This small molecule binds to this protein.
Small molecule (SMILES): O=C([O-])CC(=O)C(=O)O

Binding-site contacts:
Ligand atom C2 contacts residue ACO1 of chain 1.P at 3.6 Å.
Ligand atom O4 contacts residue ACO1 of chain 1.P at 4.1 Å.
Ligand atom C3 contacts residue HIS900 of chain 1.C at 3.6 Å.
Ligand atom C4 contacts residue PHE935 of chain 1.C at 3.8 Å (hydrophobic).
Ligand atom O1 contacts residue ARG986 of chain 1.C at 4.1 Å.
Ligand atom C4 contacts residue ACO1 of chain 1.P at 4.3 Å.
Ligand atom C4 contacts residue HIS900 of chain 1.C at 4.3 Å.
Ligand atom O2 contacts residue ARG986 of chain 1.C at 3.6 Å (salt-bridge).
Ligand atom C1 contacts residue ARG986 of chain 1.C at 4.3 Å.
Ligand atom O5 contacts residue VAL904 of chain 1.C at 4.1 Å.
Ligand atom O3 contacts residue HIS900 of chain 1.C at 3.3 Å (h-bond).
Ligand atom C4 contacts residue ARG1065 of chain 1.C at 4.1 Å.
Ligand atom O4 contacts residue PHE1061 of chain 1.C at 4.3 Å.
Ligand atom C4 contacts residue VAL904 of chain 1.C at 4.1 Å (hydrophobic).
Ligand atom C3 contacts residue VAL904 of chain 1.C at 4.2 Å (hydrophobic).
Ligand atom O2 contacts residue ACO1 of chain 1.P at 4.0 Å.
Ligand atom O4 contacts residue ARG1065 of chain 1.C at 4.4 Å.
Ligand atom O3 contacts residue ARG1085 of chain 1.D at 3.6 Å.
Ligand atom C1 contacts residue ACO1 of chain 1.P at 3.7 Å.
Ligand atom O2 contacts residue HIS900 of chain 1.C at 3.3 Å.
Ligand atom O3 contacts residue VAL904 of chain 1.C at 3.5 Å.
Ligand atom C2 contacts residue HIS900 of chain 1.C at 4.2 Å.
Ligand atom O1 contacts residue ACO1 of chain 1.P at 3.9 Å.
Ligand atom C1 contacts residue HIS900 of chain 1.C at 3.3 Å.
Ligand atom O5 contacts residue PHE935 of chain 1.C at 4.1 Å.
Ligand atom O4 contacts residue PHE935 of chain 1.C at 3.2 Å.
Ligand atom O1 contacts residue HIS900 of chain 1.C at 3.3 Å.
Ligand atom O5 contacts residue HIS900 of chain 1.C at 3.4 Å.
Ligand atom O5 contacts residue ARG1065 of chain 1.C at 3.1 Å (salt-bridge).

Sequence of chain 1.D:
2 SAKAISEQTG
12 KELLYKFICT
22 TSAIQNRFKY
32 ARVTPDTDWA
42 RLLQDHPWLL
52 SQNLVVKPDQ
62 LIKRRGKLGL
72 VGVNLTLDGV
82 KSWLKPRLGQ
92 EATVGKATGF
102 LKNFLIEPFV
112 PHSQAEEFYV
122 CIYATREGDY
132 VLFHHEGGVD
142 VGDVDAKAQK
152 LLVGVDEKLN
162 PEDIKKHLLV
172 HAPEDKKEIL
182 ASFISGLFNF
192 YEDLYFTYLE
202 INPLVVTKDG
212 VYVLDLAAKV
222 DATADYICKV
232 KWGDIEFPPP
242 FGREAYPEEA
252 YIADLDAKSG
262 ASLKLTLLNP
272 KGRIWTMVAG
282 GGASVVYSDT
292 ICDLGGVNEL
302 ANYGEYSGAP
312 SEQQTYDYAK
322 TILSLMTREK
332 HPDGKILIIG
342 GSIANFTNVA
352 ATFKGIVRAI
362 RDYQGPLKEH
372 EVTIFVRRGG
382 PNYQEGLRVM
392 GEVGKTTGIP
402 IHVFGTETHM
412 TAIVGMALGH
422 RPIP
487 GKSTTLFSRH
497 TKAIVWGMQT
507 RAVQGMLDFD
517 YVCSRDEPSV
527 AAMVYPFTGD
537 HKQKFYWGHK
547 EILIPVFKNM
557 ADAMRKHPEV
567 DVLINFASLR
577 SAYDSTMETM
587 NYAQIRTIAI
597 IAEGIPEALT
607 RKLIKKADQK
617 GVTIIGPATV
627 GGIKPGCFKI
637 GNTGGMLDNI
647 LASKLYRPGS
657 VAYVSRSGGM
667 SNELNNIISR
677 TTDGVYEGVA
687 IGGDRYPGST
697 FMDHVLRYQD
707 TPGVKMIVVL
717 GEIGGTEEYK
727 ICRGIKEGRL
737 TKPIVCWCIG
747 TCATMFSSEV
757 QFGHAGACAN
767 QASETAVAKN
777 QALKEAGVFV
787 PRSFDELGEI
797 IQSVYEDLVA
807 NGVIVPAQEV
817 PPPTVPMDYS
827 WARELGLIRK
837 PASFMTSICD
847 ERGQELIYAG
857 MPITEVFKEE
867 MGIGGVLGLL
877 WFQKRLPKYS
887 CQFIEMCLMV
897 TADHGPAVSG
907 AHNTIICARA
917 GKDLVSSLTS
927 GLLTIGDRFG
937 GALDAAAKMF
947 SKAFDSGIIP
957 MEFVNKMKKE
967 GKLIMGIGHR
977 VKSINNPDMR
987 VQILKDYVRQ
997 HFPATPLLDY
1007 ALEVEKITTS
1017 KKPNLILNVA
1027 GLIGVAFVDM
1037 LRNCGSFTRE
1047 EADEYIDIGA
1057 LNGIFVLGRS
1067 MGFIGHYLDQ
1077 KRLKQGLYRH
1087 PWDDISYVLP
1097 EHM

Sequence of chain 1.C:
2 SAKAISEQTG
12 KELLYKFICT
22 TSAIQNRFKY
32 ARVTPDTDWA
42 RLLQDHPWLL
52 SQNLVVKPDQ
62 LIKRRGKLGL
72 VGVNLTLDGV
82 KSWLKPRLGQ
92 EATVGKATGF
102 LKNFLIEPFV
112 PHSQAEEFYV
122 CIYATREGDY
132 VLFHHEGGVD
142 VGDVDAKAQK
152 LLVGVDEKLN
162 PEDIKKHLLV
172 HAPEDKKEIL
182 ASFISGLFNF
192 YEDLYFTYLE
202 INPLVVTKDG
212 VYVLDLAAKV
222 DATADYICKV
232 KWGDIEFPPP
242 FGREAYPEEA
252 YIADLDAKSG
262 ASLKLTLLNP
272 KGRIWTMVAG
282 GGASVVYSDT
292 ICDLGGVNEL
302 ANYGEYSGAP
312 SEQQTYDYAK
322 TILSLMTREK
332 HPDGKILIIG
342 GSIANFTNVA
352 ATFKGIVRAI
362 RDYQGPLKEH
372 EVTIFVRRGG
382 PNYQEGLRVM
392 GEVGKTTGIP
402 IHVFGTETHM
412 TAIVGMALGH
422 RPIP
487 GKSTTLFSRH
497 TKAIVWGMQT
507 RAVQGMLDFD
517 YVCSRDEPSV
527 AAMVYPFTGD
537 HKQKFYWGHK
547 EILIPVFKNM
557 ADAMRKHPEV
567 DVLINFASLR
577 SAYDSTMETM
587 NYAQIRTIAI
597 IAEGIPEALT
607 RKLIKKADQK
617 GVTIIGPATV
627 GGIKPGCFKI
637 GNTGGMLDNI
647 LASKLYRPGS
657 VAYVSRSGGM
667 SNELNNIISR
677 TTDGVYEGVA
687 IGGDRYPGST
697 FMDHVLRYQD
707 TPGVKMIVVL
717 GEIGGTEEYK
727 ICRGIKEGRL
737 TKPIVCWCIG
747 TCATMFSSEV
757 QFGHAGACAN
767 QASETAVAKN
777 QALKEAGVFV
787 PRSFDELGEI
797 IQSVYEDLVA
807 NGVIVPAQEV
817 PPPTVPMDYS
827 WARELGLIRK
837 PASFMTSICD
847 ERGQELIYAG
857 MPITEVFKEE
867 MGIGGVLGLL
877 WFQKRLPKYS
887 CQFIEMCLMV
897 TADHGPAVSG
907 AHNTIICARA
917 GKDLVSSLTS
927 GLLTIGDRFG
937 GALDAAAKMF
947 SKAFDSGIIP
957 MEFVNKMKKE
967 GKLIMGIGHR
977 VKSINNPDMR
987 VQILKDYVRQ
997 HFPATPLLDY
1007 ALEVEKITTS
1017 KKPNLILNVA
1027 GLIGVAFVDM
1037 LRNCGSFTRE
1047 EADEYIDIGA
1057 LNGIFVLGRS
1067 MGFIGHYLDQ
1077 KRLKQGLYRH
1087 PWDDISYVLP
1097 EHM